This protein binds this small molecule.
Small molecule (SMILES): CC(=O)N[C@@H]1[C@@H](O)[C@H](O)[C@@H](CO)O[C@H]1O

Sequence of chain 1.L:
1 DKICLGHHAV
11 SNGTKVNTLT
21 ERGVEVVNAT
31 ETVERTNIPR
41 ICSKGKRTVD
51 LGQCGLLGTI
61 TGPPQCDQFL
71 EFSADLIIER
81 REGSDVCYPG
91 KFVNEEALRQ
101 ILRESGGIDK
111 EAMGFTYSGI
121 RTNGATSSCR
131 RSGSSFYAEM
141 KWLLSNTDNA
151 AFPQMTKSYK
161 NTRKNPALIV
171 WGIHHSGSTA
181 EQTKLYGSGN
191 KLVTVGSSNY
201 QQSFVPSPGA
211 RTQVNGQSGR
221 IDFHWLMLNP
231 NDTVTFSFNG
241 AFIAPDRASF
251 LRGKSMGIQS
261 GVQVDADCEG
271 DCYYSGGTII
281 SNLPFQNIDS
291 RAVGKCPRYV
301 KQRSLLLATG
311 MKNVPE

Binding-site contacts:
Ligand atom O5 contacts residue ASN28 of chain 1.L at 2.4 Å (h-bond).
Ligand atom O7 contacts residue ASN28 of chain 1.L at 3.7 Å.
Ligand atom C4 contacts residue ASN28 of chain 1.L at 4.2 Å.
Ligand atom N2 contacts residue ASN28 of chain 1.L at 2.9 Å (h-bond).
Ligand atom O6 contacts residue GLY34 of chain 1.I at 3.8 Å.
Ligand atom C1 contacts residue ASN28 of chain 1.L at 1.4 Å.
Ligand atom C8 contacts residue VAL27 of chain 1.L at 4.4 Å (hydrophobic).
Ligand atom C2 contacts residue ASN28 of chain 1.L at 2.4 Å.
Ligand atom C6 contacts residue ASN33 of chain 1.I at 3.8 Å.
Ligand atom O6 contacts residue ASN33 of chain 1.I at 2.5 Å (h-bond).
Ligand atom C6 contacts residue GLY34 of chain 1.I at 4.2 Å.
Ligand atom C8 contacts residue VAL10 of chain 1.L at 3.9 Å (hydrophobic).
Ligand atom C5 contacts residue ASN28 of chain 1.L at 3.7 Å.
Ligand atom C3 contacts residue ASN28 of chain 1.L at 3.8 Å.
Ligand atom O6 contacts residue TYR35 of chain 1.I at 4.3 Å.
Ligand atom C7 contacts residue ASN28 of chain 1.L at 3.5 Å.

Sequence of chain 1.I:
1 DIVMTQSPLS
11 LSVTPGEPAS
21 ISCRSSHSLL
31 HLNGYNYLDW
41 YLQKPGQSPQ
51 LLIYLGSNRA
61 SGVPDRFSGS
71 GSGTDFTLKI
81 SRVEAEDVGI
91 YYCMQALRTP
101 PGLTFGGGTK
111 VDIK